Sequence of chain 1.A:
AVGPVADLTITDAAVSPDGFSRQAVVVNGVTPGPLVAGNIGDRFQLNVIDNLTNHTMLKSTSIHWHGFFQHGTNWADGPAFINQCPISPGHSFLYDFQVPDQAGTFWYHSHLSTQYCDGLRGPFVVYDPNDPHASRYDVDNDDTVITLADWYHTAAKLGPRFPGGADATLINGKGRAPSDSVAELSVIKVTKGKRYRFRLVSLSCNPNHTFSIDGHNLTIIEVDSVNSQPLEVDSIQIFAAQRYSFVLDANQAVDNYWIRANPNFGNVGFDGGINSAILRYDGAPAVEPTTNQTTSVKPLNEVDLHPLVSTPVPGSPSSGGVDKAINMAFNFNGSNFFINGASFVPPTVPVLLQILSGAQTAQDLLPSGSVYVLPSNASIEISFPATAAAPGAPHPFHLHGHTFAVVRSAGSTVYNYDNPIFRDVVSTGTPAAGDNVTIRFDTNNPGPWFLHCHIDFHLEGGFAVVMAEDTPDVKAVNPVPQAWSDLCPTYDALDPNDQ

Binding-site contacts:
Ligand atom C6 contacts residue GLN23 of chain 1.A at 3.7 Å.
Ligand atom O5 contacts residue PHE20 of chain 1.A at 3.9 Å.
Ligand atom C5 contacts residue SER21 of chain 1.A at 3.7 Å.
Ligand atom C3 contacts residue ASN54 of chain 1.A at 3.7 Å.
Ligand atom C6 contacts residue ARG22 of chain 1.A at 3.7 Å.
Ligand atom O6 contacts residue ALA155 of chain 1.A at 3.7 Å.
Ligand atom C5 contacts residue ASN54 of chain 1.A at 3.6 Å.
Ligand atom C6 contacts residue ALA155 of chain 1.A at 3.2 Å (hydrophobic).
Ligand atom O4 contacts residue LEU158 of chain 1.A at 3.6 Å.
Ligand atom C1 contacts residue ASN54 of chain 1.A at 1.4 Å.
Ligand atom O5 contacts residue MET57 of chain 1.A at 3.7 Å.
Ligand atom C2 contacts residue SER21 of chain 1.A at 3.2 Å.
Ligand atom O6 contacts residue GLN23 of chain 1.A at 3.0 Å (h-bond).
Ligand atom C8 contacts residue ALA155 of chain 1.A at 3.5 Å (hydrophobic).
Ligand atom O7 contacts residue ALA155 of chain 1.A at 2.9 Å (h-bond).
Ligand atom O7 contacts residue LEU158 of chain 1.A at 3.4 Å.
Ligand atom N2 contacts residue PO41 of chain 1.J at 3.1 Å (h-bond).
Ligand atom C1 contacts residue PHE20 of chain 1.A at 3.7 Å (hydrophobic).
Ligand atom C2 contacts residue ASN54 of chain 1.A at 2.3 Å.
Ligand atom O5 contacts residue ASN54 of chain 1.A at 2.3 Å (h-bond).
Ligand atom C7 contacts residue ASN54 of chain 1.A at 3.5 Å.
Ligand atom O7 contacts residue GLN23 of chain 1.A at 3.8 Å.
Ligand atom O7 contacts residue ASN54 of chain 1.A at 3.9 Å.
Ligand atom O6 contacts residue MET57 of chain 1.A at 3.6 Å.
Ligand atom O6 contacts residue GLN23 of chain 1.A at 3.4 Å (h-bond).
Ligand atom O2 contacts residue SER21 of chain 1.A at 2.5 Å (h-bond).
Ligand atom O4 contacts residue SER21 of chain 1.A at 2.6 Å (h-bond).
Ligand atom C4 contacts residue SER21 of chain 1.A at 3.6 Å.
Ligand atom C6 contacts residue MET57 of chain 1.A at 3.7 Å (hydrophobic).
Ligand atom O4 contacts residue ALA14 of chain 1.A at 3.3 Å.
Ligand atom N2 contacts residue ASN54 of chain 1.A at 2.9 Å (h-bond).
Ligand atom O7 contacts residue THR154 of chain 1.A at 3.5 Å.
Ligand atom C8 contacts residue HIS153 of chain 1.A at 3.2 Å.
Ligand atom C8 contacts residue PO41 of chain 1.J at 3.8 Å.
Ligand atom C1 contacts residue PO41 of chain 1.J at 3.8 Å.
Ligand atom C1 contacts residue SER21 of chain 1.A at 3.9 Å.
Ligand atom C5 contacts residue THR56 of chain 1.A at 3.9 Å.
Ligand atom C8 contacts residue ARG22 of chain 1.A at 3.4 Å.
Ligand atom C7 contacts residue ALA155 of chain 1.A at 3.6 Å (hydrophobic).
Ligand atom C7 contacts residue HIS153 of chain 1.A at 3.8 Å.

The protein below binds the small molecule below.
Small molecule (SMILES): CC(=O)N[C@H]1[C@H](O[C@H]2[C@H](O)[C@@H](NC(C)=O)CO[C@@H]2CO)O[C@H](CO)[C@@H](O[C@@H]2O[C@H](CO[C@H]3O[C@H](CO)[C@@H](O)[C@H](O[C@H]4O[C@H](CO)[C@@H](O)[C@H](O)[C@@H]4O)[C@@H]3O)[C@@H](O)[C@H](O[C@H]3O[C@H](CO)[C@@H](O)[C@H](O)[C@@H]3O)[C@@H]2O)[C@@H]1O